A protein and the small-molecule ligand that binds it are described below.
Small molecule (SMILES): CC(C)(C[C@H](N)C(=O)O)C(F)F

Binding-site contacts:
Ligand atom C5 contacts residue ARG325 of chain 1.B at 4.3 Å.
Ligand atom C2 contacts residue THR309 of chain 1.B at 3.6 Å.
Ligand atom C1 contacts residue HIS389 of chain 1.B at 4.2 Å.
Ligand atom C2 contacts residue HIS389 of chain 1.B at 4.3 Å.
Ligand atom C7 contacts residue ILE328 of chain 1.B at 4.2 Å (hydrophobic).
Ligand atom O1 contacts residue THR312 of chain 1.B at 3.3 Å (h-bond).
Ligand atom C3 contacts residue HIS389 of chain 1.B at 3.6 Å.
Ligand atom F1 contacts residue ILE328 of chain 1.B at 4.2 Å.
Ligand atom C2 contacts residue THR321 of chain 1.B at 3.6 Å.
Ligand atom C7 contacts residue TRP379 of chain 1.B at 3.7 Å (hydrophobic).
Ligand atom O2 contacts residue HIS389 of chain 1.B at 4.3 Å.
Ligand atom N1 contacts residue HIS389 of chain 1.B at 3.9 Å.
Ligand atom C5 contacts residue ILE313 of chain 1.B at 4.1 Å (hydrophobic).
Ligand atom F1 contacts residue HIS389 of chain 1.B at 4.3 Å.
Ligand atom F1 contacts residue ARG325 of chain 1.B at 3.2 Å.
Ligand atom C2 contacts residue TYR310 of chain 1.B at 3.8 Å (hydrophobic).
Ligand atom O2 contacts residue THR321 of chain 1.B at 2.5 Å (h-bond).
Ligand atom C5 contacts residue THR321 of chain 1.B at 3.6 Å.
Ligand atom N1 contacts residue GLU386 of chain 1.B at 3.2 Å.
Ligand atom F2 contacts residue HIS389 of chain 1.B at 4.0 Å.
Ligand atom C1 contacts residue THR312 of chain 1.B at 3.0 Å.
Ligand atom O1 contacts residue TYR310 of chain 1.B at 2.9 Å (h-bond).
Ligand atom C6 contacts residue PHE382 of chain 1.B at 3.7 Å (hydrophobic).
Ligand atom O2 contacts residue ARG325 of chain 1.B at 3.6 Å.
Ligand atom C1 contacts residue GLU386 of chain 1.B at 3.9 Å.
Ligand atom C6 contacts residue TRP379 of chain 1.B at 3.6 Å (hydrophobic).
Ligand atom F2 contacts residue VAL390 of chain 1.B at 3.3 Å.
Ligand atom N1 contacts residue THR312 of chain 1.B at 3.4 Å (h-bond).
Ligand atom O2 contacts residue TYR310 of chain 1.B at 4.1 Å.
Ligand atom C2 contacts residue THR312 of chain 1.B at 3.2 Å.
Ligand atom O2 contacts residue THR312 of chain 1.B at 4.1 Å.
Ligand atom C6 contacts residue GLU386 of chain 1.B at 3.7 Å.
Ligand atom F2 contacts residue GLU386 of chain 1.B at 3.8 Å.
Ligand atom C6 contacts residue THR312 of chain 1.B at 4.3 Å.
Ligand atom F2 contacts residue TRP379 of chain 1.B at 3.5 Å.
Ligand atom O1 contacts residue ASN311 of chain 1.B at 3.5 Å (h-bond).
Ligand atom O1 contacts residue THR321 of chain 1.B at 4.2 Å.
Ligand atom O1 contacts residue THR309 of chain 1.B at 3.3 Å (h-bond).
Ligand atom C5 contacts residue LEU324 of chain 1.B at 3.8 Å (hydrophobic).
Ligand atom O2 contacts residue THR309 of chain 1.B at 3.0 Å (h-bond).

Sequence of chain 1.B:
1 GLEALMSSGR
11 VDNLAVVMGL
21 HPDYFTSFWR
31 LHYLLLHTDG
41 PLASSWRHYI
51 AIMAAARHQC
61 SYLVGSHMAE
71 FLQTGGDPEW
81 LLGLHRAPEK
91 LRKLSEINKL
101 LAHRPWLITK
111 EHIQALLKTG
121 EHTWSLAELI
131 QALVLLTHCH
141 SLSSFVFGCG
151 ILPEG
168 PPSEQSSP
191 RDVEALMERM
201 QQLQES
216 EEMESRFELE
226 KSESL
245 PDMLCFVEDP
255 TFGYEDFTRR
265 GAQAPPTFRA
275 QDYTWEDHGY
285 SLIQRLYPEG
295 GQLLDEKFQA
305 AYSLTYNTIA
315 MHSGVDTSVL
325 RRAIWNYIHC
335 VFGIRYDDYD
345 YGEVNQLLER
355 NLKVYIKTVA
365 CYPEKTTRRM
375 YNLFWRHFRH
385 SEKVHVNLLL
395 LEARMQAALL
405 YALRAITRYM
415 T